This protein binds this small molecule.
Small molecule (SMILES): CC(=O)N[C@H]1[C@H](O[C@H]2[C@H](O)[C@@H](NC(C)=O)CO[C@@H]2CO)O[C@H](CO)[C@@H](O[C@@H]2O[C@H](CO[C@H]3O[C@H](CO)[C@@H](O)[C@H](O)[C@@H]3O)[C@@H](O)[C@H](O[C@H]3O[C@H](CO)[C@@H](O)[C@H](O)[C@@H]3O[C@H]3O[C@H](CO)[C@@H](O)[C@H](O)[C@@H]3O)[C@@H]2O)[C@@H]1O

Binding-site contacts:
Ligand atom N2 contacts residue SER415 of chain 1.P at 3.2 Å (h-bond).
Ligand atom C2 contacts residue SER415 of chain 1.P at 3.9 Å.
Ligand atom C5 contacts residue GLU181 of chain 1.P at 3.5 Å.
Ligand atom O6 contacts residue GLU181 of chain 1.P at 2.9 Å (salt-bridge).
Ligand atom C3 contacts residue ASN232 of chain 1.P at 3.7 Å.
Ligand atom C1 contacts residue ASN232 of chain 1.P at 1.4 Å.
Ligand atom C7 contacts residue SER415 of chain 1.P at 4.1 Å.
Ligand atom C7 contacts residue ASN232 of chain 1.P at 3.6 Å.
Ligand atom C6 contacts residue NAG1 of chain 1.SB at 3.7 Å.
Ligand atom O6 contacts residue GLY348 of chain 1.P at 3.8 Å.
Ligand atom C6 contacts residue GLU181 of chain 1.P at 3.8 Å.
Ligand atom N2 contacts residue ASN232 of chain 1.P at 2.8 Å (h-bond).
Ligand atom C6 contacts residue ILE407 of chain 1.P at 4.1 Å (hydrophobic).
Ligand atom C3 contacts residue VAL414 of chain 1.P at 3.7 Å (hydrophobic).
Ligand atom O5 contacts residue NAG1 of chain 1.SB at 3.6 Å.
Ligand atom C4 contacts residue GLU181 of chain 1.P at 4.4 Å.
Ligand atom C6 contacts residue GLY348 of chain 1.P at 3.8 Å.
Ligand atom C8 contacts residue VAL224 of chain 1.P at 3.8 Å (hydrophobic).
Ligand atom C5 contacts residue ASN232 of chain 1.P at 3.7 Å.
Ligand atom C8 contacts residue PHE345 of chain 1.P at 4.3 Å (hydrophobic).
Ligand atom C3 contacts residue SER415 of chain 1.P at 3.8 Å.
Ligand atom C8 contacts residue ASN346 of chain 1.P at 3.3 Å.
Ligand atom O4 contacts residue VAL414 of chain 1.P at 3.8 Å.
Ligand atom O5 contacts residue ASN232 of chain 1.P at 2.4 Å (h-bond).
Ligand atom C7 contacts residue VAL224 of chain 1.P at 4.3 Å (hydrophobic).
Ligand atom C4 contacts residue VAL414 of chain 1.P at 4.2 Å (hydrophobic).
Ligand atom C1 contacts residue SER415 of chain 1.P at 4.0 Å.
Ligand atom C4 contacts residue ASN232 of chain 1.P at 4.2 Å.
Ligand atom C8 contacts residue SER415 of chain 1.P at 4.2 Å.
Ligand atom O4 contacts residue GLU181 of chain 1.P at 3.9 Å.
Ligand atom O7 contacts residue ASN232 of chain 1.P at 4.1 Å.
Ligand atom C6 contacts residue SER179 of chain 1.P at 4.3 Å.
Ligand atom C5 contacts residue NAG1 of chain 1.SB at 4.2 Å.
Ligand atom C8 contacts residue LEU231 of chain 1.P at 3.8 Å (hydrophobic).
Ligand atom C2 contacts residue ASN232 of chain 1.P at 2.4 Å.
Ligand atom O7 contacts residue ASN346 of chain 1.P at 4.2 Å.
Ligand atom O7 contacts residue PRO182 of chain 1.P at 4.1 Å.
Ligand atom C5 contacts residue VAL414 of chain 1.P at 4.2 Å (hydrophobic).
Ligand atom C7 contacts residue ASN346 of chain 1.P at 4.1 Å.
Ligand atom O6 contacts residue ILE407 of chain 1.P at 3.9 Å.

Sequence of chain 1.P:
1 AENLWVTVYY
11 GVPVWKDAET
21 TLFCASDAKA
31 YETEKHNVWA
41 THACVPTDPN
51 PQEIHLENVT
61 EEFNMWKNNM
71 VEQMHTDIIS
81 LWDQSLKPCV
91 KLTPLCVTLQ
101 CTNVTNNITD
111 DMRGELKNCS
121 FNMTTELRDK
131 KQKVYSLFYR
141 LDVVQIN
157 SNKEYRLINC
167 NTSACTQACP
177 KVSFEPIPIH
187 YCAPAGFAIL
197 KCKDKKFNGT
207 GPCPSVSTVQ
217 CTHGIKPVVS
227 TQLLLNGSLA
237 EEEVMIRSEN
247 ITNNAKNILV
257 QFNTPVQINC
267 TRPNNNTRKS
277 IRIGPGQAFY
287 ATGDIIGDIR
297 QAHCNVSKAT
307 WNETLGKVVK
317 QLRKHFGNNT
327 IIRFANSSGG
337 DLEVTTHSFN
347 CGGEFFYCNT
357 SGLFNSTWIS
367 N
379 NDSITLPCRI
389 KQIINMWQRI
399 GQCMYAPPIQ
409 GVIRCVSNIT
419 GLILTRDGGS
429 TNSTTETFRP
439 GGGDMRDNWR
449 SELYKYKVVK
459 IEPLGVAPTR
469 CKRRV